The small molecule below binds the protein below.
Small molecule (SMILES): O=C(COc1ccccc1P(=O)(O)O)Nc1ccccc1Cl

Binding-site contacts:
Ligand atom CAU contacts residue ARG133 of chain 1.A at 4.4 Å.
Ligand atom CAJ contacts residue GLY57 of chain 1.A at 3.5 Å.
Ligand atom CAG contacts residue GLY57 of chain 1.A at 4.5 Å.
Ligand atom OAB contacts residue ASN179 of chain 1.A at 4.2 Å.
Ligand atom CAG contacts residue ALA61 of chain 1.A at 4.3 Å (hydrophobic).
Ligand atom OAB contacts residue TYR134 of chain 1.A at 2.7 Å (h-bond).
Ligand atom CAF contacts residue GLY57 of chain 1.A at 3.3 Å.
Ligand atom CAH contacts residue VAL182 of chain 1.A at 3.8 Å (hydrophobic).
Ligand atom OAC contacts residue TYR134 of chain 1.A at 4.0 Å.
Ligand atom CAG contacts residue ARG64 of chain 1.A at 3.7 Å.
Ligand atom CAI contacts residue ASN179 of chain 1.A at 3.2 Å.
Ligand atom PAV contacts residue ARG133 of chain 1.A at 3.6 Å.
Ligand atom CAK contacts residue ARG60 of chain 1.A at 3.9 Å.
Ligand atom CAK contacts residue ARG64 of chain 1.A at 3.6 Å.
Ligand atom OAB contacts residue ARG133 of chain 1.A at 2.8 Å (salt-bridge).
Ligand atom CAH contacts residue ASN179 of chain 1.A at 4.5 Å.
Ligand atom CAM contacts residue ASN179 of chain 1.A at 3.2 Å.
Ligand atom CAF contacts residue ARG60 of chain 1.A at 3.8 Å.
Ligand atom CAR contacts residue ARG60 of chain 1.A at 3.8 Å.
Ligand atom CAS contacts residue ARG60 of chain 1.A at 3.7 Å.
Ligand atom OAB contacts residue ARG60 of chain 1.A at 4.2 Å.
Ligand atom CAF contacts residue ALA61 of chain 1.A at 3.9 Å (hydrophobic).
Ligand atom PAV contacts residue ARG60 of chain 1.A at 3.7 Å.
Ligand atom CAM contacts residue ARG133 of chain 1.A at 4.1 Å.
Ligand atom OAC contacts residue ARG60 of chain 1.A at 2.8 Å (salt-bridge).
Ligand atom PAV contacts residue TYR134 of chain 1.A at 3.9 Å.
Ligand atom CAG contacts residue ARG60 of chain 1.A at 4.0 Å.
Ligand atom CAL contacts residue VAL182 of chain 1.A at 4.3 Å (hydrophobic).
Ligand atom OAD contacts residue TYR134 of chain 1.A at 4.2 Å.
Ligand atom NAO contacts residue ARG60 of chain 1.A at 4.0 Å.
Ligand atom CAH contacts residue LEU178 of chain 1.A at 4.0 Å (hydrophobic).
Ligand atom OAC contacts residue ARG133 of chain 1.A at 2.8 Å (salt-bridge).
Ligand atom CL1 contacts residue ARG60 of chain 1.A at 4.4 Å.
Ligand atom CAI contacts residue VAL182 of chain 1.A at 4.0 Å (hydrophobic).
Ligand atom CAJ contacts residue ARG60 of chain 1.A at 4.1 Å.
Ligand atom CAH contacts residue ASN230 of chain 1.A at 4.4 Å.
Ligand atom OAD contacts residue LYS53 of chain 1.A at 4.4 Å.
Ligand atom CAI contacts residue LEU178 of chain 1.A at 3.8 Å (hydrophobic).
Ligand atom OAD contacts residue ARG60 of chain 1.A at 3.0 Å (salt-bridge).

Sequence of chain 1.A:
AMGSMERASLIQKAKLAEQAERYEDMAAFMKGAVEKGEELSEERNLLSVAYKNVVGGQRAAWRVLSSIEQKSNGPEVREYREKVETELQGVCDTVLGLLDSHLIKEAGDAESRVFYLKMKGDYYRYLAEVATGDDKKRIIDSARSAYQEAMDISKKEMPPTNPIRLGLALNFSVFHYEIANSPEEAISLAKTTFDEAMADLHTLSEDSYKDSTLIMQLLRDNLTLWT